Sequence of chain 1.J:
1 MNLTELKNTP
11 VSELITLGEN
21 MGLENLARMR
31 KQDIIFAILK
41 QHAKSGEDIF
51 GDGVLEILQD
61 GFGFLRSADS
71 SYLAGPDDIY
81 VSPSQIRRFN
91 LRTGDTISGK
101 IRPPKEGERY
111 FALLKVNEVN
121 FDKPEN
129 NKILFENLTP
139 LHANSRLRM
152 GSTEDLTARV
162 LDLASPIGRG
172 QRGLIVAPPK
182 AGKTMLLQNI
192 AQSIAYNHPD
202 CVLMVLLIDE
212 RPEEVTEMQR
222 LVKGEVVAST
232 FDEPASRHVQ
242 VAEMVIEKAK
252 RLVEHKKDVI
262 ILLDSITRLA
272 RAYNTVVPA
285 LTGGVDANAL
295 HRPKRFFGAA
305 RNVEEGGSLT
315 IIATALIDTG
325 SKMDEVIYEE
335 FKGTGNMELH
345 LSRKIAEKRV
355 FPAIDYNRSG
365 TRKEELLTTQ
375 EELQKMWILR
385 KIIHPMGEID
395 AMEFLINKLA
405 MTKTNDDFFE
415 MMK

A protein and the small-molecule ligand that binds it are described below.
Small molecule (SMILES): Nc1ccn([C@@H]2O[C@H](CO[P](=O)(O)O[C@H]3[C@@H](O)[C@H](n4ccc(=O)[nH]c4=O)O[C@@H]3COP(=O)=O)[C@@H](O)[C@H]2O)c(=O)n1

Binding-site contacts:
Ligand atom C4 contacts residue PHE64 of chain 1.J at 3.8 Å (hydrophobic).
Ligand atom C5' contacts residue TYR80 of chain 1.J at 3.8 Å (hydrophobic).
Ligand atom C2 contacts residue ARG109 of chain 1.J at 3.6 Å.
Ligand atom O2 contacts residue ARG109 of chain 1.J at 3.0 Å (salt-bridge).
Ligand atom P contacts residue PHE62 of chain 1.J at 3.6 Å.
Ligand atom N3 contacts residue GLU108 of chain 1.J at 3.9 Å.
Ligand atom C4 contacts residue GLU108 of chain 1.J at 3.7 Å.
Ligand atom N3 contacts residue ARG66 of chain 1.J at 3.0 Å (salt-bridge).
Ligand atom C6 contacts residue PHE64 of chain 1.J at 3.8 Å (hydrophobic).
Ligand atom C4 contacts residue TYR80 of chain 1.J at 3.6 Å (hydrophobic).
Ligand atom C5 contacts residue PHE64 of chain 1.J at 3.5 Å (hydrophobic).
Ligand atom O2 contacts residue LEU58 of chain 1.J at 3.7 Å.
Ligand atom O4 contacts residue ARG102 of chain 1.J at 3.7 Å.
Ligand atom O4' contacts residue PHE62 of chain 1.J at 3.5 Å.
Ligand atom O2 contacts residue GLU108 of chain 1.J at 3.9 Å.
Ligand atom N3 contacts residue TYR110 of chain 1.J at 3.9 Å.
Ligand atom C5 contacts residue TYR80 of chain 1.J at 3.8 Å (hydrophobic).
Ligand atom C4 contacts residue ARG66 of chain 1.J at 3.4 Å.
Ligand atom C5 contacts residue TYR110 of chain 1.J at 2.8 Å (hydrophobic).
Ligand atom C6 contacts residue TYR110 of chain 1.J at 3.5 Å (hydrophobic).
Ligand atom O4' contacts residue TYR110 of chain 1.J at 3.5 Å.
Ligand atom P contacts residue TYR80 of chain 1.J at 3.6 Å.
Ligand atom OP2 contacts residue PHE62 of chain 1.J at 3.5 Å.
Ligand atom N4 contacts residue ARG66 of chain 1.J at 3.1 Å (salt-bridge).
Ligand atom O4 contacts residue GLU108 of chain 1.J at 3.3 Å (salt-bridge).
Ligand atom O4 contacts residue TYR80 of chain 1.J at 3.5 Å.
Ligand atom O2' contacts residue GLY107 of chain 1.J at 4.0 Å.
Ligand atom C2 contacts residue GLU108 of chain 1.J at 3.9 Å.
Ligand atom N4 contacts residue ASP78 of chain 1.J at 3.7 Å.
Ligand atom C1' contacts residue ARG109 of chain 1.J at 3.8 Å.
Ligand atom OP1 contacts residue TYR80 of chain 1.J at 2.8 Å (h-bond).
Ligand atom C4 contacts residue TYR110 of chain 1.J at 3.6 Å (hydrophobic).
Ligand atom C5' contacts residue PHE62 of chain 1.J at 3.6 Å (hydrophobic).
Ligand atom N4 contacts residue ALA74 of chain 1.J at 3.7 Å.
Ligand atom O2 contacts residue TYR110 of chain 1.J at 2.5 Å (h-bond).
Ligand atom C2 contacts residue TYR110 of chain 1.J at 3.7 Å (hydrophobic).
Ligand atom N4 contacts residue TYR110 of chain 1.J at 3.7 Å.
Ligand atom OP2 contacts residue ARG109 of chain 1.J at 3.6 Å (salt-bridge).
Ligand atom O2' contacts residue ARG109 of chain 1.J at 3.9 Å.
Ligand atom O5' contacts residue TYR80 of chain 1.J at 3.3 Å.